Sequence of chain 1.A:
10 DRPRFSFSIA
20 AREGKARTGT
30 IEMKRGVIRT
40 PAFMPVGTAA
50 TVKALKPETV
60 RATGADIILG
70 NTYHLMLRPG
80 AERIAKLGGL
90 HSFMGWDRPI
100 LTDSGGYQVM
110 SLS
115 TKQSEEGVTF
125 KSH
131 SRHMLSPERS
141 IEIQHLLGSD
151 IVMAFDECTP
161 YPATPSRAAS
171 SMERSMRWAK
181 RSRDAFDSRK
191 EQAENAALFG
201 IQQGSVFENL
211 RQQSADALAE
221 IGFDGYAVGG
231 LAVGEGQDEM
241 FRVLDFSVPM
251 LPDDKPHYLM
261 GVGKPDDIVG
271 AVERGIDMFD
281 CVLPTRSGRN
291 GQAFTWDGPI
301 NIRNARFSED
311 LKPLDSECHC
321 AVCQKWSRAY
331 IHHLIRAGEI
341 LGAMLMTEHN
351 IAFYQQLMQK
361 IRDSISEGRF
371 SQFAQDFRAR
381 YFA

This protein binds this small molecule.
Small molecule (SMILES): NC(=O)c1ccc2nc(NCCN3CCOCC3)[nH]c2c1

Binding-site contacts:
Ligand atom C5 contacts residue MET260 of chain 1.A at 3.9 Å (hydrophobic).
Ligand atom N3 contacts residue GLY261 of chain 1.A at 3.9 Å.
Ligand atom C5 contacts residue GLY261 of chain 1.A at 3.9 Å.
Ligand atom O contacts residue GLN203 of chain 1.A at 2.9 Å (h-bond).
Ligand atom O contacts residue CYS158 of chain 1.A at 3.5 Å (h-bond).
Ligand atom O contacts residue GLY229 of chain 1.A at 3.3 Å.
Ligand atom C12 contacts residue MET260 of chain 1.A at 3.9 Å (hydrophobic).
Ligand atom N1 contacts residue ASP156 of chain 1.A at 2.9 Å (salt-bridge).
Ligand atom C contacts residue MET260 of chain 1.A at 4.0 Å (hydrophobic).
Ligand atom C contacts residue GLN203 of chain 1.A at 3.8 Å.
Ligand atom C contacts residue ASP156 of chain 1.A at 3.8 Å.
Ligand atom C13 contacts residue GLY230 of chain 1.A at 3.8 Å.
Ligand atom C1 contacts residue TYR106 of chain 1.A at 4.0 Å (hydrophobic).
Ligand atom C4 contacts residue TYR106 of chain 1.A at 3.9 Å (hydrophobic).
Ligand atom N3 contacts residue LEU231 of chain 1.A at 4.0 Å.
Ligand atom C5 contacts residue ALA232 of chain 1.A at 3.7 Å (hydrophobic).
Ligand atom N1 contacts residue GLN203 of chain 1.A at 3.9 Å.
Ligand atom N5 contacts residue LEU231 of chain 1.A at 2.8 Å (h-bond).
Ligand atom N3 contacts residue ALA232 of chain 1.A at 2.9 Å (h-bond).
Ligand atom C6 contacts residue ALA232 of chain 1.A at 3.7 Å (hydrophobic).
Ligand atom N5 contacts residue ALA232 of chain 1.A at 3.8 Å.
Ligand atom C1 contacts residue CYS158 of chain 1.A at 4.0 Å (hydrophobic).
Ligand atom C6 contacts residue GLY261 of chain 1.A at 3.5 Å.
Ligand atom C7 contacts residue ALA232 of chain 1.A at 3.4 Å (hydrophobic).
Ligand atom N1 contacts residue MET260 of chain 1.A at 3.9 Å.
Ligand atom C contacts residue GLY230 of chain 1.A at 3.8 Å.
Ligand atom C2 contacts residue MET260 of chain 1.A at 3.7 Å (hydrophobic).
Ligand atom C contacts residue CYS158 of chain 1.A at 3.6 Å (hydrophobic).
Ligand atom C12 contacts residue LEU231 of chain 1.A at 3.8 Å (hydrophobic).
Ligand atom O contacts residue GLY230 of chain 1.A at 2.8 Å (h-bond).
Ligand atom C5 contacts residue LEU231 of chain 1.A at 3.8 Å (hydrophobic).
Ligand atom C3 contacts residue TYR106 of chain 1.A at 3.6 Å (hydrophobic).
Ligand atom C12 contacts residue TYR106 of chain 1.A at 3.9 Å (hydrophobic).
Ligand atom C13 contacts residue CYS158 of chain 1.A at 3.6 Å (hydrophobic).
Ligand atom O contacts residue ASP156 of chain 1.A at 3.8 Å.
Ligand atom N2 contacts residue TYR106 of chain 1.A at 3.9 Å.
Ligand atom N5 contacts residue MET260 of chain 1.A at 3.8 Å.
Ligand atom N5 contacts residue VAL233 of chain 1.A at 3.8 Å.
Ligand atom C2 contacts residue TYR106 of chain 1.A at 3.5 Å (hydrophobic).
Ligand atom N2 contacts residue GLY261 of chain 1.A at 3.7 Å.